This protein binds this small molecule.
Small molecule (SMILES): CC(=O)N[C@@H]1[C@@H](O)[C@H](O)[C@@H](CO)O[C@H]1O

Binding-site contacts:
Ligand atom O7 contacts residue ASN107 of chain 1.A at 2.9 Å (h-bond).
Ligand atom C4 contacts residue ASN107 of chain 1.A at 4.2 Å.
Ligand atom C1 contacts residue ASN107 of chain 1.A at 1.4 Å.
Ligand atom C3 contacts residue ASN107 of chain 1.A at 3.6 Å.
Ligand atom O7 contacts residue GLU108 of chain 1.A at 4.4 Å.
Ligand atom O5 contacts residue ASN107 of chain 1.A at 2.5 Å (h-bond).
Ligand atom N2 contacts residue ASN107 of chain 1.A at 2.7 Å (h-bond).
Ligand atom C8 contacts residue ASN107 of chain 1.A at 4.2 Å.
Ligand atom C2 contacts residue ASN107 of chain 1.A at 2.3 Å.
Ligand atom C5 contacts residue ASN107 of chain 1.A at 3.7 Å.
Ligand atom C7 contacts residue ASN107 of chain 1.A at 3.0 Å.

Sequence of chain 1.A:
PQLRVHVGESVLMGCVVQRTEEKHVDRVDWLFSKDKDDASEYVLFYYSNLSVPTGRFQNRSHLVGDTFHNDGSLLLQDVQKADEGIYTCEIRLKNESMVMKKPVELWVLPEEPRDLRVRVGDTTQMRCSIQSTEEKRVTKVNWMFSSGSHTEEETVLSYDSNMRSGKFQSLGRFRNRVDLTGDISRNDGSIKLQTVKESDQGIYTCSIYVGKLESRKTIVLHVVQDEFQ